Sequence of chain 1.A:
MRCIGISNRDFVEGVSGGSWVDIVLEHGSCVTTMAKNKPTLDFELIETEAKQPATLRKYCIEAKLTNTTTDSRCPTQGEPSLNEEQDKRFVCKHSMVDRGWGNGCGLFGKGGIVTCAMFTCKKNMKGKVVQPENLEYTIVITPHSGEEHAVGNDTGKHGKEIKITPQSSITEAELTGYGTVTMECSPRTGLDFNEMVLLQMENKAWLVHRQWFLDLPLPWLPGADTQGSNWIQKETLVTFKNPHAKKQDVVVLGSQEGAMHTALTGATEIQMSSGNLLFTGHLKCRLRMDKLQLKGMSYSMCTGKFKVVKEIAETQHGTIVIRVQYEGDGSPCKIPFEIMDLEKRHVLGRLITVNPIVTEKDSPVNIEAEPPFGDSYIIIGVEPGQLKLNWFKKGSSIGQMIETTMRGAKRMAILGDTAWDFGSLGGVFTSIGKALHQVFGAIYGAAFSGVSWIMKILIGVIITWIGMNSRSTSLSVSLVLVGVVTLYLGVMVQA

Binding-site contacts:
Ligand atom C1 contacts residue ASN67 of chain 1.A at 1.4 Å.
Ligand atom C4 contacts residue ASN67 of chain 1.A at 4.2 Å.
Ligand atom C8 contacts residue MET118 of chain 1.A at 4.3 Å (hydrophobic).
Ligand atom N2 contacts residue ASN67 of chain 1.A at 2.9 Å (h-bond).
Ligand atom O5 contacts residue ASN67 of chain 1.A at 2.4 Å (h-bond).
Ligand atom O7 contacts residue ASN67 of chain 1.A at 4.3 Å.
Ligand atom C7 contacts residue ASN67 of chain 1.A at 3.9 Å.
Ligand atom C5 contacts residue ASN67 of chain 1.A at 3.7 Å.
Ligand atom C3 contacts residue ASN67 of chain 1.A at 3.8 Å.
Ligand atom C8 contacts residue PHE90 of chain 1.A at 3.7 Å (hydrophobic).
Ligand atom C8 contacts residue ASN67 of chain 1.A at 4.3 Å.
Ligand atom C2 contacts residue ASN67 of chain 1.A at 2.5 Å.

This protein binds this small molecule.
Small molecule (SMILES): CC(=O)N[C@@H]1[C@@H](O)[C@H](O)[C@@H](CO)O[C@H]1O